Sequence of chain 1.A:
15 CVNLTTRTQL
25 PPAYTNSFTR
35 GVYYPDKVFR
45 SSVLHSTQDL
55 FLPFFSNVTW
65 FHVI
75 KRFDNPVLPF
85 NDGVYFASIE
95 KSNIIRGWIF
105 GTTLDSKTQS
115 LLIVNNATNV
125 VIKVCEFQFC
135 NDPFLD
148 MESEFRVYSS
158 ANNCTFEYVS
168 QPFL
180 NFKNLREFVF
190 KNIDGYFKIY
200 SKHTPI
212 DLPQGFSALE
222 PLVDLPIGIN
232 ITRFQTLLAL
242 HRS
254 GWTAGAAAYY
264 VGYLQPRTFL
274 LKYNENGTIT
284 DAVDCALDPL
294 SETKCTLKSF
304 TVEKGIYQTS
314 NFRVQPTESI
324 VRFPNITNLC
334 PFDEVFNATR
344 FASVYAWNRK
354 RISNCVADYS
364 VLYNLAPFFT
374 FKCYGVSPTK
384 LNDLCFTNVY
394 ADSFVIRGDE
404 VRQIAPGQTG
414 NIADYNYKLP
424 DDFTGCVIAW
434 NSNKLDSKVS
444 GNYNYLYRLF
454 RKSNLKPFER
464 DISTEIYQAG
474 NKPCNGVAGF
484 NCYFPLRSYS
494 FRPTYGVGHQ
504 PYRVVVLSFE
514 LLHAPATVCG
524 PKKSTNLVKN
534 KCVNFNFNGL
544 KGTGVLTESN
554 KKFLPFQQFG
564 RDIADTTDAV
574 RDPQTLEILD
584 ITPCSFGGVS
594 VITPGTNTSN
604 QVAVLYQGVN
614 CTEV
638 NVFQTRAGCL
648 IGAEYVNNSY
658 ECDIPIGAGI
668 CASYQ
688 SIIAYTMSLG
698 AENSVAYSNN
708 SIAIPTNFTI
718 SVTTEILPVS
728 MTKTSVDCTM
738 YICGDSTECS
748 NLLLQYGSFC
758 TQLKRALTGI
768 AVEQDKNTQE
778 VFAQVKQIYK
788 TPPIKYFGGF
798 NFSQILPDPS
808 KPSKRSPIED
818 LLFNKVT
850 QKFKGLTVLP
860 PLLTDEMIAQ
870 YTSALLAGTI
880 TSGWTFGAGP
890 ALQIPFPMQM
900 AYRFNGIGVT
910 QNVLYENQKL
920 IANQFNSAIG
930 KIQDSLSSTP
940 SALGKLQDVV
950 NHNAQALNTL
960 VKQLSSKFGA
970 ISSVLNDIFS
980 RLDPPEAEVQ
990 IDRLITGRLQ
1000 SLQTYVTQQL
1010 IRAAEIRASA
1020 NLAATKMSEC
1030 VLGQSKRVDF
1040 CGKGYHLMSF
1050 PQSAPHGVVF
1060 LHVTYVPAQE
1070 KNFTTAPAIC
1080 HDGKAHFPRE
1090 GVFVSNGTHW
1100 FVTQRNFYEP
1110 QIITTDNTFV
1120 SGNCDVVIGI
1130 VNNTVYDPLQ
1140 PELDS

Binding-site contacts:
Ligand atom C7 contacts residue HIS1098 of chain 1.A at 3.8 Å.
Ligand atom O5 contacts residue ASN1095 of chain 1.A at 2.4 Å (h-bond).
Ligand atom C1 contacts residue ASN1095 of chain 1.A at 1.4 Å.
Ligand atom C5 contacts residue ASN1095 of chain 1.A at 3.7 Å.
Ligand atom O7 contacts residue HIS1098 of chain 1.A at 4.1 Å.
Ligand atom C3 contacts residue ASN1095 of chain 1.A at 3.8 Å.
Ligand atom O4 contacts residue HIS1098 of chain 1.A at 3.7 Å.
Ligand atom C8 contacts residue HIS1098 of chain 1.A at 3.5 Å.
Ligand atom C1 contacts residue THR1097 of chain 1.A at 3.9 Å.
Ligand atom C7 contacts residue ASN1095 of chain 1.A at 3.4 Å.
Ligand atom C4 contacts residue HIS1098 of chain 1.A at 4.0 Å.
Ligand atom C3 contacts residue THR1097 of chain 1.A at 3.9 Å.
Ligand atom O7 contacts residue ASN1095 of chain 1.A at 3.5 Å (h-bond).
Ligand atom C5 contacts residue HIS1098 of chain 1.A at 3.4 Å.
Ligand atom C2 contacts residue THR1097 of chain 1.A at 3.9 Å.
Ligand atom C1 contacts residue PHE1100 of chain 1.A at 4.5 Å (hydrophobic).
Ligand atom C3 contacts residue HIS1098 of chain 1.A at 4.4 Å.
Ligand atom O5 contacts residue PHE1100 of chain 1.A at 3.6 Å.
Ligand atom N2 contacts residue HIS1098 of chain 1.A at 4.3 Å.
Ligand atom C1 contacts residue HIS1098 of chain 1.A at 4.5 Å.
Ligand atom O5 contacts residue HIS1098 of chain 1.A at 4.3 Å.
Ligand atom C8 contacts residue ASN1095 of chain 1.A at 4.1 Å.
Ligand atom O6 contacts residue PHE1100 of chain 1.A at 4.2 Å.
Ligand atom C5 contacts residue PHE1100 of chain 1.A at 3.9 Å (hydrophobic).
Ligand atom C6 contacts residue PHE1100 of chain 1.A at 3.4 Å (hydrophobic).
Ligand atom N2 contacts residue THR1097 of chain 1.A at 3.5 Å (h-bond).
Ligand atom C4 contacts residue ASN1095 of chain 1.A at 4.2 Å.
Ligand atom C6 contacts residue HIS1098 of chain 1.A at 3.9 Å.
Ligand atom C2 contacts residue ASN1095 of chain 1.A at 2.4 Å.
Ligand atom N2 contacts residue ASN1095 of chain 1.A at 2.9 Å (h-bond).

A protein and the small-molecule ligand that binds it are described below.
Small molecule (SMILES): CC(=O)N[C@H]1[C@H](O[C@H]2[C@H](O)[C@@H](NC(C)=O)CO[C@@H]2CO)O[C@H](CO)[C@@H](O)[C@@H]1O